Binding-site contacts:
Ligand atom C2 contacts residue ALA228 of chain 1.B at 3.7 Å (hydrophobic).
Ligand atom O3 contacts residue GLY39 of chain 1.B at 3.5 Å.
Ligand atom C2 contacts residue ASP230 of chain 1.B at 3.5 Å.
Ligand atom C2 contacts residue GLN40 of chain 1.B at 2.9 Å.
Ligand atom N1 contacts residue GLN40 of chain 1.B at 2.7 Å (h-bond).
Ligand atom O5 contacts residue ASP230 of chain 1.B at 4.0 Å.
Ligand atom O3 contacts residue GLN40 of chain 1.B at 2.5 Å (h-bond).
Ligand atom O4 contacts residue ASP230 of chain 1.B at 2.8 Å (salt-bridge).
Ligand atom C1 contacts residue GLN40 of chain 1.B at 3.4 Å.
Ligand atom N1 contacts residue ALA228 of chain 1.B at 4.4 Å.
Ligand atom C3 contacts residue GLN40 of chain 1.B at 4.3 Å.
Ligand atom C3 contacts residue ASP230 of chain 1.B at 3.6 Å.
Ligand atom N1 contacts residue ASP230 of chain 1.B at 4.3 Å.
Ligand atom O4 contacts residue ASN229 of chain 1.B at 3.4 Å (h-bond).
Ligand atom C3 contacts residue ASN229 of chain 1.B at 4.1 Å.
Ligand atom P1 contacts residue GLN40 of chain 1.B at 3.9 Å.
Ligand atom C2 contacts residue ASN229 of chain 1.B at 3.7 Å.
Ligand atom C1 contacts residue ALA228 of chain 1.B at 4.0 Å (hydrophobic).

Sequence of chain 1.B:
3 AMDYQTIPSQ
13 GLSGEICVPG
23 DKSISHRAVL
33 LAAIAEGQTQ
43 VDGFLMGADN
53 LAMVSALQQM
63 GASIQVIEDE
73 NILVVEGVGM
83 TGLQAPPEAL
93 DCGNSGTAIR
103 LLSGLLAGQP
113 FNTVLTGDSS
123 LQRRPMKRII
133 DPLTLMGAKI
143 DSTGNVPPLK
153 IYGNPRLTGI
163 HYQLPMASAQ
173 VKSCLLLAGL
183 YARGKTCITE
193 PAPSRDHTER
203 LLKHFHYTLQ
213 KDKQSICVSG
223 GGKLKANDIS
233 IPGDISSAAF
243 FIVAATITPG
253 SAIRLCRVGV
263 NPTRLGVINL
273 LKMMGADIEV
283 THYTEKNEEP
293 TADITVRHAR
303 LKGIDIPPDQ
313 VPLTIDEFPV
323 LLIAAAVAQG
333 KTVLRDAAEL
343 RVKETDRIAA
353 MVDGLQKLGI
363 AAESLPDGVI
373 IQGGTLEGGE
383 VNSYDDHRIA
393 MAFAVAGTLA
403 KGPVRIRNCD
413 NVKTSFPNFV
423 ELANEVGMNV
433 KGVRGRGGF

A small-molecule ligand and the protein it binds are described below.
Small molecule (SMILES): O=C(O)C[NH2+]CP(=O)(O)O